Sequence of chain 1.A:
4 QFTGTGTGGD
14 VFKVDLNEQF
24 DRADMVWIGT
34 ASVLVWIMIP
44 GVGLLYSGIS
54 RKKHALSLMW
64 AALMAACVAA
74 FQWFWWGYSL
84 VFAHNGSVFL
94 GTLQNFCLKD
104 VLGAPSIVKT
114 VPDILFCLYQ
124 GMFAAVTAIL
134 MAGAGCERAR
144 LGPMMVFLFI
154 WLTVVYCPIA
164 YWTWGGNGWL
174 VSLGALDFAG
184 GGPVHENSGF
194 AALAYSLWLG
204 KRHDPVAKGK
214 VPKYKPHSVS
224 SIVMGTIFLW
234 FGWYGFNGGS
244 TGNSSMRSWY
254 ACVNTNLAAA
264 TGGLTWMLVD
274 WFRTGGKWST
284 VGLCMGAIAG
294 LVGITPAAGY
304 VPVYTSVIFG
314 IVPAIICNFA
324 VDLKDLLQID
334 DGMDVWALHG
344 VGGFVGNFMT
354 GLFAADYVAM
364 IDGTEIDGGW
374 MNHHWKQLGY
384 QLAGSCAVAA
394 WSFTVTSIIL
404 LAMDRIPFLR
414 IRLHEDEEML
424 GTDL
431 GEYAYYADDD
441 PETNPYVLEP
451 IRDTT

Binding-site contacts:
Ligand atom C19 contacts residue CYS100 of chain 1.A at 4.0 Å (hydrophobic).
Ligand atom C31 contacts residue VAL310 of chain 3.A at 4.4 Å (hydrophobic).
Ligand atom O61 contacts residue TYR307 of chain 3.A at 4.3 Å.
Ligand atom O49 contacts residue CYS100 of chain 1.A at 3.7 Å.
Ligand atom C3 contacts residue TYR307 of chain 3.A at 4.1 Å (hydrophobic).
Ligand atom C11 contacts residue TYR307 of chain 3.A at 4.4 Å (hydrophobic).
Ligand atom C1 contacts residue TYR307 of chain 3.A at 4.2 Å (hydrophobic).
Ligand atom O55 contacts residue LYS102 of chain 1.A at 4.2 Å.
Ligand atom C34 contacts residue PHE74 of chain 1.A at 3.9 Å (hydrophobic).
Ligand atom C43 contacts residue ILE314 of chain 3.A at 4.2 Å (hydrophobic).
Ligand atom O5 contacts residue TYR307 of chain 3.A at 4.3 Å.
Ligand atom O49 contacts residue LYS102 of chain 1.A at 4.2 Å.
Ligand atom C43 contacts residue PHE74 of chain 1.A at 3.7 Å (hydrophobic).
Ligand atom C57 contacts residue TYR307 of chain 3.A at 4.2 Å (hydrophobic).
Ligand atom O4 contacts residue ASP103 of chain 1.A at 4.3 Å.
Ligand atom C40 contacts residue PHE74 of chain 1.A at 3.9 Å (hydrophobic).
Ligand atom C37 contacts residue PHE74 of chain 1.A at 3.5 Å (hydrophobic).
Ligand atom C31 contacts residue TRP78 of chain 1.A at 3.9 Å (hydrophobic).
Ligand atom C37 contacts residue VAL310 of chain 3.A at 4.4 Å (hydrophobic).
Ligand atom C2 contacts residue TYR307 of chain 3.A at 4.5 Å (hydrophobic).
Ligand atom C37 contacts residue ILE314 of chain 3.A at 4.1 Å (hydrophobic).
Ligand atom C25 contacts residue TYR307 of chain 3.A at 4.2 Å (hydrophobic).
Ligand atom C25 contacts residue PHE77 of chain 1.A at 4.5 Å (hydrophobic).
Ligand atom C31 contacts residue PHE74 of chain 1.A at 3.8 Å (hydrophobic).
Ligand atom C40 contacts residue ILE314 of chain 3.A at 4.2 Å (hydrophobic).
Ligand atom O55 contacts residue TYR307 of chain 3.A at 3.9 Å.
Ligand atom C34 contacts residue TRP78 of chain 1.A at 4.3 Å (hydrophobic).
Ligand atom C10 contacts residue TYR307 of chain 3.A at 4.3 Å (hydrophobic).
Ligand atom C28 contacts residue TRP78 of chain 1.A at 4.0 Å (hydrophobic).
Ligand atom C25 contacts residue VAL310 of chain 3.A at 3.9 Å (hydrophobic).
Ligand atom O49 contacts residue PHE99 of chain 1.A at 3.8 Å.
Ligand atom O16 contacts residue CYS100 of chain 1.A at 4.2 Å.
Ligand atom C31 contacts residue PHE77 of chain 1.A at 4.1 Å (hydrophobic).
Ligand atom O3 contacts residue LYS102 of chain 1.A at 3.8 Å.
Ligand atom O6 contacts residue TYR307 of chain 3.A at 3.8 Å.

This protein binds this small molecule.
Small molecule (SMILES): CCCCCCCCCCO[C@@H]1O[C@H](CO)[C@@H](O[C@H]2O[C@H](CO)[C@@H](O)[C@H](O)[C@H]2O)[C@H](O)[C@H]1O

Sequence of chain 3.A:
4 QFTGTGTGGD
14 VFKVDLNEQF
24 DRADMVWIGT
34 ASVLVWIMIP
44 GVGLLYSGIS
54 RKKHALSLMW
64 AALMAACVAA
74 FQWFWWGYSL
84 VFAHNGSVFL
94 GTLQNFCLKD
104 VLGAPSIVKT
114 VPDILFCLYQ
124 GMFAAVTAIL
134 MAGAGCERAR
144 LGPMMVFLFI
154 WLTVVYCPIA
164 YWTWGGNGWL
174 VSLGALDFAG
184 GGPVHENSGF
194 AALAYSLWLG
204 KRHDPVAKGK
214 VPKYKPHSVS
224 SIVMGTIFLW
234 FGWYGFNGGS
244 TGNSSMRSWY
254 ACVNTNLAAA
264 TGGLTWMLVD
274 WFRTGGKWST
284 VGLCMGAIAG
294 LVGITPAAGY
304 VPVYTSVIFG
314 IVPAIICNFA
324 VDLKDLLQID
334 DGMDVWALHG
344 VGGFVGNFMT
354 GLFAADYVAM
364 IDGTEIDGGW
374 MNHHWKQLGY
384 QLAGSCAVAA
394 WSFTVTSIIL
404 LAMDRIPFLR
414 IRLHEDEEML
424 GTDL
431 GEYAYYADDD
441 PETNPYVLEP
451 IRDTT